A protein and the small-molecule ligand that binds it are described below.
Small molecule (SMILES): CC(=O)N[C@H]1[C@H](O[C@H]2[C@H](O)[C@@H](NC(C)=O)CO[C@@H]2CO)O[C@H](CO)[C@@H](O[C@@H]2O[C@H](CO)[C@@H](O)[C@H](O)[C@@H]2O)[C@@H]1O

Binding-site contacts:
Ligand atom C8 contacts residue VAL216 of chain 1.H at 4.4 Å (hydrophobic).
Ligand atom C7 contacts residue ARG217 of chain 1.H at 3.6 Å.
Ligand atom C1 contacts residue ARG217 of chain 1.H at 3.5 Å.
Ligand atom N2 contacts residue ASN219 of chain 1.H at 2.9 Å (h-bond).
Ligand atom C6 contacts residue ARG217 of chain 1.H at 4.2 Å.
Ligand atom C1 contacts residue ASN219 of chain 1.H at 1.4 Å.
Ligand atom C2 contacts residue ARG217 of chain 1.H at 3.7 Å.
Ligand atom C5 contacts residue ARG217 of chain 1.H at 3.7 Å.
Ligand atom O6 contacts residue ASN219 of chain 1.H at 4.2 Å.
Ligand atom C7 contacts residue ASN219 of chain 1.H at 3.6 Å.
Ligand atom C2 contacts residue ASN219 of chain 1.H at 2.5 Å.
Ligand atom O5 contacts residue ARG217 of chain 1.H at 4.3 Å.
Ligand atom N2 contacts residue ARG217 of chain 1.H at 2.8 Å (salt-bridge).
Ligand atom C3 contacts residue ARG217 of chain 1.H at 4.3 Å.
Ligand atom C3 contacts residue ASN219 of chain 1.H at 3.8 Å.
Ligand atom O7 contacts residue ASN219 of chain 1.H at 4.0 Å.
Ligand atom O6 contacts residue ARG217 of chain 1.H at 3.8 Å.
Ligand atom C5 contacts residue ASN219 of chain 1.H at 3.6 Å.
Ligand atom C8 contacts residue ARG217 of chain 1.H at 3.5 Å.
Ligand atom C4 contacts residue ASN219 of chain 1.H at 4.2 Å.
Ligand atom C8 contacts residue VAL208 of chain 1.H at 3.9 Å (hydrophobic).
Ligand atom O5 contacts residue ASN219 of chain 1.H at 2.3 Å (h-bond).
Ligand atom O7 contacts residue ARG217 of chain 1.H at 3.7 Å.

Sequence of chain 1.H:
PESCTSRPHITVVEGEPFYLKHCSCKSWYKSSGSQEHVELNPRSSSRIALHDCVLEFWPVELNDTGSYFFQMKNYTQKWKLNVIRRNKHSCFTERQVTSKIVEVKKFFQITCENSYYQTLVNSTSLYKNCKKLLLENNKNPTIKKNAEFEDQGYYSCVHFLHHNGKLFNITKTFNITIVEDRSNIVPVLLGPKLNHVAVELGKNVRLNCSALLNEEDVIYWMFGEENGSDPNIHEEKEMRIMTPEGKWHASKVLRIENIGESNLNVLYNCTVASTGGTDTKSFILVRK